A small-molecule ligand and the protein it binds are described below.
Small molecule (SMILES): Nc1ccn([C@@H]2O[C@H](CO[P](=O)(O)O[C@H]3[C@@H](O)[C@H](n4ccc(N)nc4=O)O[C@@H]3CO[P](=O)(O)O[C@H]3[C@@H](O)[C@H](n4ccc(N)nc4=O)O[C@@H]3CO)[C@@H](O)[C@H]2O)c(=O)n1

Sequence of chain 28.D:
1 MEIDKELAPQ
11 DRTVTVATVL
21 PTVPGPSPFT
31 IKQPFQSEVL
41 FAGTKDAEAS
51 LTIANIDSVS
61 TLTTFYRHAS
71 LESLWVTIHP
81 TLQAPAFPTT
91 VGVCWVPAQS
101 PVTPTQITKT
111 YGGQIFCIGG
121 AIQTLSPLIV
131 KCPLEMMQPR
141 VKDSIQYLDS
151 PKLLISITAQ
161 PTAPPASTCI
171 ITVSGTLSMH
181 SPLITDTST

Binding-site contacts:
Ligand atom OP1 contacts residue VAL14 of chain 28.D at 3.4 Å.
Ligand atom O4' contacts residue ARG12 of chain 28.D at 4.0 Å.
Ligand atom P contacts residue SER73 of chain 27.C at 4.1 Å.
Ligand atom O2' contacts residue ASP11 of chain 28.D at 3.5 Å.
Ligand atom C5' contacts residue LYS131 of chain 27.C at 4.2 Å.
Ligand atom OP2 contacts residue SER73 of chain 27.C at 4.0 Å.
Ligand atom C4' contacts residue ARG12 of chain 28.D at 3.6 Å.
Ligand atom C1' contacts residue ARG12 of chain 28.D at 3.9 Å.
Ligand atom C4' contacts residue TRP75 of chain 27.C at 4.5 Å (hydrophobic).
Ligand atom P contacts residue TRP75 of chain 27.C at 4.3 Å.
Ligand atom O3' contacts residue THR13 of chain 28.D at 4.4 Å.
Ligand atom O2' contacts residue ARG12 of chain 28.D at 3.6 Å.
Ligand atom OP1 contacts residue TYR111 of chain 28.D at 3.6 Å (h-bond).
Ligand atom O5' contacts residue LYS131 of chain 27.C at 3.3 Å.
Ligand atom OP1 contacts residue TRP75 of chain 27.C at 3.9 Å.
Ligand atom O5' contacts residue ARG12 of chain 28.D at 4.1 Å.
Ligand atom O2 contacts residue ARG12 of chain 28.D at 3.6 Å.
Ligand atom C5' contacts residue ARG12 of chain 28.D at 4.3 Å.
Ligand atom C2 contacts residue ARG12 of chain 28.D at 4.5 Å.
Ligand atom O2' contacts residue VAL14 of chain 28.D at 4.3 Å.
Ligand atom O2' contacts residue TYR111 of chain 28.D at 4.3 Å.
Ligand atom O3' contacts residue TRP75 of chain 27.C at 3.6 Å.
Ligand atom O2' contacts residue THR13 of chain 28.D at 3.8 Å.
Ligand atom OP1 contacts residue THR176 of chain 27.C at 3.4 Å (h-bond).
Ligand atom OP1 contacts residue SER73 of chain 27.C at 3.2 Å (h-bond).
Ligand atom O5' contacts residue TYR111 of chain 28.D at 4.4 Å.
Ligand atom P contacts residue TYR111 of chain 28.D at 4.5 Å.

Sequence of chain 27.C:
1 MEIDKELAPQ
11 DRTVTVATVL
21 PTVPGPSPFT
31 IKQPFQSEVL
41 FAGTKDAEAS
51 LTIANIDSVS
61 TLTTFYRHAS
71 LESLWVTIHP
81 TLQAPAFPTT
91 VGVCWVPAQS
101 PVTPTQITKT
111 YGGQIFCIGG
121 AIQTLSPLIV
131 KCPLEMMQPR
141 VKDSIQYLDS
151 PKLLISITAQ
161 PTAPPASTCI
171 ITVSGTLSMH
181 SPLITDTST